Sequence of chain 1.B:
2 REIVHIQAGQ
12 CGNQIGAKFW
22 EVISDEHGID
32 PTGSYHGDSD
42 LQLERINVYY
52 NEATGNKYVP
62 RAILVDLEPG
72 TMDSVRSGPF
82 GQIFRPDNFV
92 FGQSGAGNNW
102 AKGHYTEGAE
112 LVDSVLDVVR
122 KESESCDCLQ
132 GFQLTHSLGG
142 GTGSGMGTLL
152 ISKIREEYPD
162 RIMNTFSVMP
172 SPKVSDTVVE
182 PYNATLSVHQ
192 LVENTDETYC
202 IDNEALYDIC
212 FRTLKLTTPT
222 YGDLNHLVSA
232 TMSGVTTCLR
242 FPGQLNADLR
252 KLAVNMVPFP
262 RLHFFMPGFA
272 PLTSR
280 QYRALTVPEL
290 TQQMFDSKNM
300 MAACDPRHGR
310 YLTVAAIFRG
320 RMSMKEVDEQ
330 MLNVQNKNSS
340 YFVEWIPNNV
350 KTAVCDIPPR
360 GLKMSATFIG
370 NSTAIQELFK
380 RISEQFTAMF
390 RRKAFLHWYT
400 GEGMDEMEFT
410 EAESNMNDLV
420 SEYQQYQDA

Sequence of chain 1.A:
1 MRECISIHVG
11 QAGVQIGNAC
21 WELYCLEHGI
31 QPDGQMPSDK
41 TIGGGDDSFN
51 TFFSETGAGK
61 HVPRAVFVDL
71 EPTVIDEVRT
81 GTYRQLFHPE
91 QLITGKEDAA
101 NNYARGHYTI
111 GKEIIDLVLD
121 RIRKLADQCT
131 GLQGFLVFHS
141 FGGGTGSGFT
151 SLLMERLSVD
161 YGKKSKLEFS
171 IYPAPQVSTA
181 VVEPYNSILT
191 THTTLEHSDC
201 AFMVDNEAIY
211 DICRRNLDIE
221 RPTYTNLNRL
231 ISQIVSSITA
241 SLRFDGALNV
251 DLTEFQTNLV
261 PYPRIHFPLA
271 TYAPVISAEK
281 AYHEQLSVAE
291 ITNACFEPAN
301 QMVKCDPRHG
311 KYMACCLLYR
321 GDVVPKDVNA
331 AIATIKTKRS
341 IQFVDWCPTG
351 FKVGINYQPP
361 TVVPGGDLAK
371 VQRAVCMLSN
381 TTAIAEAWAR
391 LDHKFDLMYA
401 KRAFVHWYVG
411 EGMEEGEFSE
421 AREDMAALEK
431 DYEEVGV

Binding-site contacts:
Ligand atom C14 contacts residue THR179 of chain 1.A at 3.5 Å.
Ligand atom F22 contacts residue THR351 of chain 1.B at 3.0 Å.
Ligand atom O19 contacts residue LYS350 of chain 1.B at 3.4 Å.
Ligand atom C08 contacts residue ALA248 of chain 1.B at 3.8 Å (hydrophobic).
Ligand atom C02 contacts residue ALA352 of chain 1.B at 3.6 Å (hydrophobic).
Ligand atom N09 contacts residue LEU253 of chain 1.B at 3.4 Å.
Ligand atom F22 contacts residue LYS350 of chain 1.B at 2.9 Å.
Ligand atom C20 contacts residue ASN348 of chain 1.B at 3.4 Å.
Ligand atom C15 contacts residue LYS350 of chain 1.B at 3.8 Å.
Ligand atom N07 contacts residue CYS239 of chain 1.B at 3.5 Å.
Ligand atom O19 contacts residue ASN256 of chain 1.B at 3.9 Å.
Ligand atom CL1 contacts residue LEU240 of chain 1.B at 3.3 Å.
Ligand atom C17 contacts residue ALA314 of chain 1.B at 3.8 Å (hydrophobic).
Ligand atom C20 contacts residue ASN256 of chain 1.B at 3.8 Å.
Ligand atom C06 contacts residue LEU246 of chain 1.B at 3.5 Å (hydrophobic).
Ligand atom C16 contacts residue ASN256 of chain 1.B at 3.4 Å.
Ligand atom C12 contacts residue LEU253 of chain 1.B at 3.7 Å (hydrophobic).
Ligand atom C15 contacts residue THR179 of chain 1.A at 3.7 Å.
Ligand atom C18 contacts residue ALA314 of chain 1.B at 3.7 Å (hydrophobic).
Ligand atom C17 contacts residue MET257 of chain 1.B at 3.7 Å (hydrophobic).
Ligand atom C20 contacts residue VAL313 of chain 1.B at 3.6 Å (hydrophobic).
Ligand atom F22 contacts residue ALA315 of chain 1.B at 3.7 Å.
Ligand atom C03 contacts residue CYS239 of chain 1.B at 3.4 Å (hydrophobic).
Ligand atom C06 contacts residue ALA314 of chain 1.B at 3.9 Å (hydrophobic).
Ligand atom C17 contacts residue ASN256 of chain 1.B at 3.8 Å.
Ligand atom F22 contacts residue ALA352 of chain 1.B at 3.6 Å.
Ligand atom C03 contacts residue ILE316 of chain 1.B at 3.3 Å (hydrophobic).
Ligand atom C05 contacts residue LEU246 of chain 1.B at 3.7 Å (hydrophobic).
Ligand atom C02 contacts residue ALA315 of chain 1.B at 3.3 Å (hydrophobic).
Ligand atom C14 contacts residue ASN256 of chain 1.B at 3.6 Å.
Ligand atom C02 contacts residue ILE316 of chain 1.B at 3.5 Å (hydrophobic).
Ligand atom C10 contacts residue LEU253 of chain 1.B at 3.9 Å (hydrophobic).
Ligand atom N09 contacts residue ALA248 of chain 1.B at 3.7 Å.
Ligand atom C08 contacts residue LEU253 of chain 1.B at 3.5 Å (hydrophobic).
Ligand atom C01 contacts residue ALA314 of chain 1.B at 3.7 Å (hydrophobic).
Ligand atom C15 contacts residue ASN256 of chain 1.B at 3.3 Å.
Ligand atom C12 contacts residue LYS252 of chain 1.B at 3.7 Å.
Ligand atom C04 contacts residue CYS239 of chain 1.B at 3.8 Å (hydrophobic).
Ligand atom C16 contacts residue LYS350 of chain 1.B at 3.6 Å.
Ligand atom CL1 contacts residue LEU253 of chain 1.B at 3.7 Å.

A small-molecule ligand and the protein it binds are described below.
Small molecule (SMILES): COc1ccc(N(C)c2nc(Cl)nc3ccc(F)cc23)cc1